Sequence of chain 2.A:
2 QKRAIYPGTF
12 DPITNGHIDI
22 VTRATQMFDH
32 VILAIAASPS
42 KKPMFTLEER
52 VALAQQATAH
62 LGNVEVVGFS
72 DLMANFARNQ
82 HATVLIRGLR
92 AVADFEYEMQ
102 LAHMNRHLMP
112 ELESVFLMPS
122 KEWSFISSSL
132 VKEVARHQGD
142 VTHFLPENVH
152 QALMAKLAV

Sequence of chain 1.A:
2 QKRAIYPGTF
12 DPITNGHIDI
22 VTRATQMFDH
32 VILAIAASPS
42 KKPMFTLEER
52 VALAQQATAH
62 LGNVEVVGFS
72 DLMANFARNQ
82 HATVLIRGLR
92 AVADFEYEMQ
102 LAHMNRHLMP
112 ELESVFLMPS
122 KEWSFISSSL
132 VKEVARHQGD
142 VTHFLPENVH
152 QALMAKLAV

Binding-site contacts:
Ligand atom C14 contacts residue ALA37 of chain 2.A at 3.5 Å (hydrophobic).
Ligand atom C16 contacts residue SO41 of chain 1.E at 3.1 Å.
Ligand atom C17 contacts residue DMS1 of chain 2.H at 3.7 Å.
Ligand atom C18 contacts residue SO41 of chain 1.E at 3.9 Å.
Ligand atom C12 contacts residue ALA37 of chain 2.A at 4.0 Å (hydrophobic).
Ligand atom C1 contacts residue MET74 of chain 2.A at 3.9 Å (hydrophobic).
Ligand atom C13 contacts residue ALA37 of chain 2.A at 4.0 Å (hydrophobic).
Ligand atom C7 contacts residue LEU102 of chain 2.A at 3.8 Å (hydrophobic).
Ligand atom C9 contacts residue DMS1 of chain 2.H at 3.7 Å.
Ligand atom C9 contacts residue GLU134 of chain 1.A at 3.7 Å.
Ligand atom N19 contacts residue LEU73 of chain 2.A at 3.9 Å.
Ligand atom C3 contacts residue LEU73 of chain 2.A at 3.7 Å (hydrophobic).
Ligand atom N19 contacts residue ASP72 of chain 2.A at 3.1 Å (salt-bridge).
Ligand atom N15 contacts residue DMS1 of chain 2.H at 3.7 Å.
Ligand atom N5 contacts residue DMS1 of chain 2.H at 3.5 Å.
Ligand atom C7 contacts residue VAL135 of chain 1.A at 3.9 Å (hydrophobic).
Ligand atom C8 contacts residue LEU102 of chain 2.A at 3.5 Å (hydrophobic).
Ligand atom C10 contacts residue ASN106 of chain 2.A at 3.7 Å.
Ligand atom N6 contacts residue LEU73 of chain 2.A at 3.6 Å.
Ligand atom N15 contacts residue ALA37 of chain 2.A at 3.3 Å.
Ligand atom C8 contacts residue LEU131 of chain 1.A at 3.9 Å (hydrophobic).
Ligand atom C18 contacts residue ASP72 of chain 2.A at 3.8 Å.
Ligand atom N19 contacts residue MET74 of chain 2.A at 3.9 Å.
Ligand atom N11 contacts residue ALA37 of chain 2.A at 3.5 Å.
Ligand atom N19 contacts residue HIS138 of chain 1.A at 3.8 Å.
Ligand atom N2 contacts residue MET74 of chain 2.A at 3.0 Å (h-bond).
Ligand atom C10 contacts residue MET105 of chain 2.A at 3.7 Å (hydrophobic).
Ligand atom N6 contacts residue MET74 of chain 2.A at 3.6 Å.
Ligand atom C10 contacts residue VAL135 of chain 1.A at 3.8 Å (hydrophobic).
Ligand atom C17 contacts residue GLY9 of chain 2.A at 3.7 Å.
Ligand atom C3 contacts residue MET74 of chain 2.A at 3.8 Å (hydrophobic).
Ligand atom N5 contacts residue HIS138 of chain 1.A at 4.0 Å.
Ligand atom C10 contacts residue LEU102 of chain 2.A at 3.7 Å (hydrophobic).
Ligand atom C4 contacts residue DMS1 of chain 2.H at 3.5 Å.
Ligand atom C13 contacts residue PHE70 of chain 2.A at 4.0 Å (hydrophobic).
Ligand atom C18 contacts residue HIS138 of chain 1.A at 3.4 Å.
Ligand atom C13 contacts residue MET74 of chain 2.A at 3.8 Å (hydrophobic).
Ligand atom C14 contacts residue DMS1 of chain 2.H at 3.5 Å.
Ligand atom C13 contacts residue DMS1 of chain 2.H at 3.5 Å.
Ligand atom N2 contacts residue LEU73 of chain 2.A at 3.5 Å.

The protein below binds the small molecule below.
Small molecule (SMILES): Cc1ccc2nc(NCc3cc(C)nn3C)[nH]c2n1